Binding-site contacts:
Ligand atom O5 contacts residue ASN801 of chain 1.C at 2.3 Å (h-bond).
Ligand atom C3 contacts residue ASN801 of chain 1.C at 3.8 Å.
Ligand atom C7 contacts residue ASN801 of chain 1.C at 3.6 Å.
Ligand atom C4 contacts residue ASN801 of chain 1.C at 4.2 Å.
Ligand atom O6 contacts residue GLN804 of chain 1.C at 4.0 Å.
Ligand atom C6 contacts residue SER803 of chain 1.C at 3.4 Å.
Ligand atom N2 contacts residue ASN801 of chain 1.C at 2.9 Å (h-bond).
Ligand atom O7 contacts residue ASN801 of chain 1.C at 3.9 Å.
Ligand atom C1 contacts residue SER803 of chain 1.C at 3.8 Å.
Ligand atom C8 contacts residue GLN804 of chain 1.C at 4.3 Å.
Ligand atom C6 contacts residue GLN804 of chain 1.C at 3.4 Å.
Ligand atom C1 contacts residue ASN801 of chain 1.C at 1.4 Å.
Ligand atom C5 contacts residue ASN801 of chain 1.C at 3.6 Å.
Ligand atom O5 contacts residue SER803 of chain 1.C at 3.2 Å (h-bond).
Ligand atom C2 contacts residue ASN801 of chain 1.C at 2.5 Å.
Ligand atom C5 contacts residue GLN804 of chain 1.C at 4.3 Å.
Ligand atom C5 contacts residue SER803 of chain 1.C at 3.3 Å.
Ligand atom O6 contacts residue SER803 of chain 1.C at 4.4 Å.

The protein below binds the small molecule below.
Small molecule (SMILES): CC(=O)N[C@H]1[C@H](O[C@H]2[C@H](O)[C@@H](NC(C)=O)CO[C@@H]2CO)O[C@H](CO)[C@@H](O)[C@@H]1O

Sequence of chain 1.C:
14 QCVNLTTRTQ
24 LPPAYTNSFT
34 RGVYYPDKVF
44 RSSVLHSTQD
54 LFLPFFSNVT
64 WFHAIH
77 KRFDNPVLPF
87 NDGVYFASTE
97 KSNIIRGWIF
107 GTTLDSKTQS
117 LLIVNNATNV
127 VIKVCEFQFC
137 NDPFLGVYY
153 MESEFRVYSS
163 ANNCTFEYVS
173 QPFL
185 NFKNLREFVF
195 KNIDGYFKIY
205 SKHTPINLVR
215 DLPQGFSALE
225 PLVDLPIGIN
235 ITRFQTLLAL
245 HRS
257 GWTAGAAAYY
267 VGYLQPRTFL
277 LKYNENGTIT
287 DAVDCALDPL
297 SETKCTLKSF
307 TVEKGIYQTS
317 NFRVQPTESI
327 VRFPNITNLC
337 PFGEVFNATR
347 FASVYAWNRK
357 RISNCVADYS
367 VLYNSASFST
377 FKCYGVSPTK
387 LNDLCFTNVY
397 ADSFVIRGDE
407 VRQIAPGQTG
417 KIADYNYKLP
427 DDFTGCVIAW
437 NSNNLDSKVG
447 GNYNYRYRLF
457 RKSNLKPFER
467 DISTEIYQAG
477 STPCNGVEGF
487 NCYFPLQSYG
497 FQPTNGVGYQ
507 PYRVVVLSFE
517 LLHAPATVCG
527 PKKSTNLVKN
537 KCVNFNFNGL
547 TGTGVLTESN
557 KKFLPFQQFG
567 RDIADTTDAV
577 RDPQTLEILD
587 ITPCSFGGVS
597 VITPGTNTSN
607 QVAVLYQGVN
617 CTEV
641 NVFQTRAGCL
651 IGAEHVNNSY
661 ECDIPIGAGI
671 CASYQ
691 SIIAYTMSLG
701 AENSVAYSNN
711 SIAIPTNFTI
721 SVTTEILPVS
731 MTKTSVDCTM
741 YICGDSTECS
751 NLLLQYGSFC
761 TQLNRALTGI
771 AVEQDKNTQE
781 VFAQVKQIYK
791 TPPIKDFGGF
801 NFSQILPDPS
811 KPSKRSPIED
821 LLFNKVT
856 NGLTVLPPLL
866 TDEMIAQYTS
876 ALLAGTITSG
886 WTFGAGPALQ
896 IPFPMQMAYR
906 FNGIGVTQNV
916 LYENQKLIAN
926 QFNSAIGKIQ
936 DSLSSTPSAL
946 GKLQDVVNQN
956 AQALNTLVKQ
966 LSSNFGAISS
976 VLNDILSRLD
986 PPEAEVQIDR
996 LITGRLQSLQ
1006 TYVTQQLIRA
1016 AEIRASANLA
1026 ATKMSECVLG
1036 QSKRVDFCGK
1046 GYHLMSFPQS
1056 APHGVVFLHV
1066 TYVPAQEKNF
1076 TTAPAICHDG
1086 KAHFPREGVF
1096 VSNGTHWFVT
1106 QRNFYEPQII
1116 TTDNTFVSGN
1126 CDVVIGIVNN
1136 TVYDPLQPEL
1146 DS